Sequence of chain 1.Y:
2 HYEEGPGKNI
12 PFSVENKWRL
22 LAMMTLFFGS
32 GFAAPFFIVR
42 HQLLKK

Sequence of chain 1.N:
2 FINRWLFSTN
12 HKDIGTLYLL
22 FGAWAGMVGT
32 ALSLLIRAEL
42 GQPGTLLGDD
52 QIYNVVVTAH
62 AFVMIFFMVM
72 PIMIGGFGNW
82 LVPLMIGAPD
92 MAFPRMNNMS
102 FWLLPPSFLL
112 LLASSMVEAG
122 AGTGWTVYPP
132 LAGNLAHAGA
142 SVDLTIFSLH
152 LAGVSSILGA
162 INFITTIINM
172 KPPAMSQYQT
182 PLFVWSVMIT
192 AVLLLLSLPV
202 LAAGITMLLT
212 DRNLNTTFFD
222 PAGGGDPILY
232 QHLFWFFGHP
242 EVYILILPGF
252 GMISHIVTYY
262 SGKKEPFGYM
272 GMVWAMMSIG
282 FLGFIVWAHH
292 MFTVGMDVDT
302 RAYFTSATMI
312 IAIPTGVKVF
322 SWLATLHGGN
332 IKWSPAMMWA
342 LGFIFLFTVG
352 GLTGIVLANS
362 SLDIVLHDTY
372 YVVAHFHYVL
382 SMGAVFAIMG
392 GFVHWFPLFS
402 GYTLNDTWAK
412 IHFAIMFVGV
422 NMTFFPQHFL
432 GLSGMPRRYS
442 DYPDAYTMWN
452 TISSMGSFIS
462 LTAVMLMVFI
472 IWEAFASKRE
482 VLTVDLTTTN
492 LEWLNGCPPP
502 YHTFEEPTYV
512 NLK

Sequence of chain 1.Z:
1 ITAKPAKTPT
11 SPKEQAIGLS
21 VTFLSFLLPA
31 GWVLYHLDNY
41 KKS

This small molecule binds to this protein.
Small molecule (SMILES): CCCCCCCCCCO[C@@H]1O[C@H](CO)[C@@H](O[C@H]2O[C@H](CO)[C@@H](O)[C@H](O)[C@H]2O)[C@H](O)[C@H]1O

Binding-site contacts:
Ligand atom C10 contacts residue TYR35 of chain 1.Z at 3.9 Å (hydrophobic).
Ligand atom C31 contacts residue TRP98 of chain 1.Q at 3.8 Å (hydrophobic).
Ligand atom C18 contacts residue LEU28 of chain 1.Z at 4.0 Å (hydrophobic).
Ligand atom C6 contacts residue TRP98 of chain 1.Q at 3.7 Å (hydrophobic).
Ligand atom C1 contacts residue GLY31 of chain 1.Z at 3.7 Å.
Ligand atom C25 contacts residue LEU95 of chain 1.Q at 3.7 Å (hydrophobic).
Ligand atom C43 contacts residue PHE37 of chain 1.Y at 3.9 Å (hydrophobic).
Ligand atom O49 contacts residue LEU28 of chain 1.Z at 3.2 Å (h-bond).
Ligand atom C1 contacts residue LEU28 of chain 1.Z at 3.9 Å (hydrophobic).
Ligand atom O1 contacts residue TYR35 of chain 1.Z at 3.4 Å.
Ligand atom C43 contacts residue PHE459 of chain 1.N at 3.8 Å (hydrophobic).
Ligand atom O6 contacts residue TYR102 of chain 1.Q at 4.0 Å.
Ligand atom C37 contacts residue ALA30 of chain 1.Z at 3.9 Å (hydrophobic).
Ligand atom O6 contacts residue TYR35 of chain 1.Z at 3.7 Å.
Ligand atom C18 contacts residue TRP98 of chain 1.Q at 4.0 Å (hydrophobic).
Ligand atom C4 contacts residue TRP98 of chain 1.Q at 3.8 Å (hydrophobic).
Ligand atom C40 contacts residue PHE37 of chain 1.Y at 4.0 Å (hydrophobic).
Ligand atom C1 contacts residue TRP32 of chain 1.Z at 3.5 Å (hydrophobic).
Ligand atom O16 contacts residue LEU28 of chain 1.Z at 3.7 Å.
Ligand atom C22 contacts residue TRP98 of chain 1.Q at 3.6 Å (hydrophobic).
Ligand atom C34 contacts residue PHE459 of chain 1.N at 4.0 Å (hydrophobic).
Ligand atom C28 contacts residue LEU27 of chain 1.Z at 3.8 Å (hydrophobic).
Ligand atom C37 contacts residue LEU34 of chain 1.Z at 3.6 Å (hydrophobic).
Ligand atom C19 contacts residue LEU27 of chain 1.Z at 3.3 Å (hydrophobic).
Ligand atom O61 contacts residue TRP98 of chain 1.Q at 3.1 Å (h-bond).
Ligand atom O61 contacts residue TYR102 of chain 1.Q at 4.0 Å.
Ligand atom C34 contacts residue LEU27 of chain 1.Z at 3.8 Å (hydrophobic).
Ligand atom O49 contacts residue TRP32 of chain 1.Z at 3.8 Å.
Ligand atom C28 contacts residue GLY31 of chain 1.Z at 4.0 Å.
Ligand atom O55 contacts residue TRP32 of chain 1.Z at 3.2 Å.
Ligand atom C19 contacts residue GLY31 of chain 1.Z at 4.0 Å.
Ligand atom C40 contacts residue ALA30 of chain 1.Z at 3.9 Å (hydrophobic).
Ligand atom C25 contacts residue TRP98 of chain 1.Q at 4.0 Å (hydrophobic).
Ligand atom C57 contacts residue TRP98 of chain 1.Q at 3.6 Å (hydrophobic).
Ligand atom C43 contacts residue LEU35 of chain 1.N at 4.0 Å (hydrophobic).
Ligand atom C2 contacts residue TRP32 of chain 1.Z at 4.0 Å (hydrophobic).
Ligand atom C25 contacts residue LEU27 of chain 1.Z at 4.0 Å (hydrophobic).
Ligand atom O3 contacts residue HIS36 of chain 1.Z at 3.5 Å.
Ligand atom C28 contacts residue TRP98 of chain 1.Q at 3.8 Å (hydrophobic).
Ligand atom O5 contacts residue TRP98 of chain 1.Q at 3.4 Å.

Sequence of chain 1.Q:
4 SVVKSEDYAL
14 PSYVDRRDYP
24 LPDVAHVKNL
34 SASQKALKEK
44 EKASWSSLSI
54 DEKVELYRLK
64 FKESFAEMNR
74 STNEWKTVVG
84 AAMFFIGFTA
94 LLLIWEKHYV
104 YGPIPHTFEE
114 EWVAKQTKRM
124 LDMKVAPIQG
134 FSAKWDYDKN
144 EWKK